Sequence of chain 1.A:
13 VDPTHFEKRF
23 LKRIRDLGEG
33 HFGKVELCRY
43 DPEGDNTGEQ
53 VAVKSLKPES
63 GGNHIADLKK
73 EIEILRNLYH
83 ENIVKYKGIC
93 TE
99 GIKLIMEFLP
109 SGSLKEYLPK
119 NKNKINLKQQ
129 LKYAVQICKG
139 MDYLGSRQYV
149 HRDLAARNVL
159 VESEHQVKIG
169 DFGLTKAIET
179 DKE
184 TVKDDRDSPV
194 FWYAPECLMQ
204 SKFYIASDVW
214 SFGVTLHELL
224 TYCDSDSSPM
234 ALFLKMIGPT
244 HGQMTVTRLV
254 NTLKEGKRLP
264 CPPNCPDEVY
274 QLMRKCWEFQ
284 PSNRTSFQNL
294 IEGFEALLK

Binding-site contacts:
Ligand atom C2 contacts residue LEU158 of chain 1.A at 3.5 Å (hydrophobic).
Ligand atom N1 contacts residue LEU158 of chain 1.A at 3.6 Å.
Ligand atom C17 contacts residue LYS56 of chain 1.A at 3.4 Å.
Ligand atom N3 contacts residue LEU107 of chain 1.A at 3.5 Å (h-bond).
Ligand atom C26 contacts residue GLY35 of chain 1.A at 3.7 Å.
Ligand atom C16 contacts residue ASP169 of chain 1.A at 3.6 Å.
Ligand atom O2 contacts residue LEU107 of chain 1.A at 2.9 Å (h-bond).
Ligand atom C12 contacts residue GLY30 of chain 1.A at 3.7 Å.
Ligand atom C19 contacts residue GLY35 of chain 1.A at 3.7 Å.
Ligand atom C19 contacts residue LYS36 of chain 1.A at 3.7 Å.
Ligand atom N4 contacts residue ALA54 of chain 1.A at 3.3 Å.
Ligand atom C24 contacts residue LEU58 of chain 1.A at 3.6 Å (hydrophobic).
Ligand atom C26 contacts residue LYS36 of chain 1.A at 3.7 Å.
Ligand atom C7 contacts residue PRO108 of chain 1.A at 3.5 Å (hydrophobic).
Ligand atom C28 contacts residue ARG155 of chain 1.A at 3.4 Å.
Ligand atom N6 contacts residue GLY168 of chain 1.A at 3.1 Å.
Ligand atom C20 contacts residue GLU31 of chain 1.A at 3.7 Å.
Ligand atom N4 contacts residue GLU105 of chain 1.A at 3.1 Å (salt-bridge).
Ligand atom C26 contacts residue LYS56 of chain 1.A at 3.4 Å.
Ligand atom C1 contacts residue LEU158 of chain 1.A at 3.7 Å (hydrophobic).
Ligand atom C25 contacts residue SER57 of chain 1.A at 3.6 Å.
Ligand atom C4 contacts residue GLY110 of chain 1.A at 3.6 Å.
Ligand atom C25 contacts residue GLY35 of chain 1.A at 3.6 Å.
Ligand atom N6 contacts residue ASN156 of chain 1.A at 3.7 Å.
Ligand atom C13 contacts residue LEU29 of chain 1.A at 3.6 Å (hydrophobic).
Ligand atom N6 contacts residue LEU158 of chain 1.A at 3.4 Å.
Ligand atom C6 contacts residue ARG27 of chain 1.A at 3.7 Å.
Ligand atom C27 contacts residue ARG155 of chain 1.A at 3.2 Å.
Ligand atom C20 contacts residue GLY30 of chain 1.A at 3.7 Å.
Ligand atom O2 contacts residue PHE106 of chain 1.A at 3.3 Å.
Ligand atom C3 contacts residue LEU158 of chain 1.A at 3.5 Å (hydrophobic).
Ligand atom C19 contacts residue GLY32 of chain 1.A at 3.8 Å.
Ligand atom C7 contacts residue GLY110 of chain 1.A at 3.3 Å.
Ligand atom N6 contacts residue ASP169 of chain 1.A at 3.7 Å.
Ligand atom C5 contacts residue PHE106 of chain 1.A at 3.6 Å (hydrophobic).
Ligand atom C11 contacts residue ASP169 of chain 1.A at 3.7 Å.
Ligand atom C5 contacts residue LEU107 of chain 1.A at 3.3 Å (hydrophobic).
Ligand atom C28 contacts residue LEU158 of chain 1.A at 3.5 Å (hydrophobic).
Ligand atom C5 contacts residue GLY110 of chain 1.A at 3.5 Å.
Ligand atom N4 contacts residue LEU158 of chain 1.A at 3.7 Å.

The protein below binds the small molecule below.
Small molecule (SMILES): N#CCC1(n2cc(C(N)=O)c(NC(=O)C3CC3)n2)CCN(Cc2ccc(-c3ccccc3)cc2)CC1